Binding-site contacts:
Ligand atom C1 contacts residue SER25 of chain 1.A at 0.9 Å.
Ligand atom C4 contacts residue ARG38 of chain 1.A at 4.5 Å.
Ligand atom C6 contacts residue PHE26 of chain 1.A at 3.9 Å (hydrophobic).
Ligand atom C5 contacts residue PHE26 of chain 1.A at 4.3 Å (hydrophobic).
Ligand atom C5 contacts residue ASP194 of chain 1.B at 3.9 Å.
Ligand atom O2 contacts residue PHE26 of chain 1.A at 3.9 Å.
Ligand atom O3 contacts residue SER25 of chain 1.A at 4.4 Å.
Ligand atom C2 contacts residue PHE26 of chain 1.A at 3.8 Å (hydrophobic).
Ligand atom C6 contacts residue GLU5 of chain 1.A at 3.7 Å.
Ligand atom C3 contacts residue SER25 of chain 1.A at 3.3 Å.
Ligand atom C6 contacts residue ASP194 of chain 1.B at 3.5 Å.
Ligand atom O4 contacts residue ASP194 of chain 1.B at 2.6 Å (salt-bridge).
Ligand atom C5 contacts residue GLU5 of chain 1.A at 4.3 Å.
Ligand atom C1 contacts residue PHE26 of chain 1.A at 3.2 Å (hydrophobic).
Ligand atom C4 contacts residue PHE26 of chain 1.A at 4.3 Å (hydrophobic).
Ligand atom O5 contacts residue SER25 of chain 1.A at 1.9 Å (h-bond).
Ligand atom C5 contacts residue SER25 of chain 1.A at 3.2 Å.
Ligand atom C6 contacts residue SER25 of chain 1.A at 4.3 Å.
Ligand atom C4 contacts residue SER25 of chain 1.A at 3.7 Å.
Ligand atom C4 contacts residue ASP194 of chain 1.B at 3.6 Å.
Ligand atom O5 contacts residue GLU5 of chain 1.A at 3.7 Å.
Ligand atom C2 contacts residue SER25 of chain 1.A at 2.1 Å.
Ligand atom O4 contacts residue GLN195 of chain 1.B at 4.3 Å.
Ligand atom O4 contacts residue ARG38 of chain 1.A at 4.2 Å.
Ligand atom O6 contacts residue ASP194 of chain 1.B at 2.6 Å (salt-bridge).
Ligand atom O2 contacts residue SER25 of chain 1.A at 2.8 Å (h-bond).
Ligand atom O5 contacts residue PHE26 of chain 1.A at 3.6 Å.

Sequence of chain 1.B:
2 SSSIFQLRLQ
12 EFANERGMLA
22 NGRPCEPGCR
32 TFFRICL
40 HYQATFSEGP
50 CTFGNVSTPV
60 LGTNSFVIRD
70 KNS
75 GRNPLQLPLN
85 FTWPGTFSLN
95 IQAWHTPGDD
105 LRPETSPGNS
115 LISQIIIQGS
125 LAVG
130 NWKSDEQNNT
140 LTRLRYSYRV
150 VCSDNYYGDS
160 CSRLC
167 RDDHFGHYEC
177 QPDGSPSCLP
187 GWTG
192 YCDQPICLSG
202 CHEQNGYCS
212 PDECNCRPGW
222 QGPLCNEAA

A small-molecule ligand and the protein it binds are described below.
Small molecule (SMILES): OC[C@H]1O[C@@H](O)[C@H](O)[C@@H](O)[C@@H]1O

Sequence of chain 1.A:
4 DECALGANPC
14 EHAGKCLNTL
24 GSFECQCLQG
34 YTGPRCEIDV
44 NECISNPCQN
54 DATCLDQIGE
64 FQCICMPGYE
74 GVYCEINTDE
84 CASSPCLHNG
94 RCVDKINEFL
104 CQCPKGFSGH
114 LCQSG